Binding-site contacts:
Ligand atom O5 contacts residue 6CS1 of chain 1.E at 4.2 Å.
Ligand atom O5 contacts residue FE1 of chain 1.C at 2.5 Å.
Ligand atom C1 contacts residue FE1 of chain 1.C at 4.2 Å.
Ligand atom C4 contacts residue PHE149 of chain 1.A at 3.5 Å (hydrophobic).
Ligand atom O4 contacts residue PHE149 of chain 1.A at 3.5 Å.
Ligand atom C2 contacts residue FE1 of chain 1.C at 3.6 Å.
Ligand atom O2 contacts residue PHE268 of chain 1.A at 3.5 Å.
Ligand atom O1 contacts residue ARG137 of chain 1.A at 4.0 Å.
Ligand atom O5 contacts residue HIS253 of chain 1.A at 3.3 Å (h-bond).
Ligand atom C4 contacts residue SER255 of chain 1.A at 4.3 Å.
Ligand atom O2 contacts residue FE1 of chain 1.C at 4.2 Å.
Ligand atom C2 contacts residue HIS253 of chain 1.A at 4.3 Å.
Ligand atom O1 contacts residue ASN139 of chain 1.A at 3.6 Å (h-bond).
Ligand atom C5 contacts residue LYS141 of chain 1.A at 4.0 Å.
Ligand atom O3 contacts residue PHE149 of chain 1.A at 3.9 Å.
Ligand atom O5 contacts residue HIS152 of chain 1.A at 3.7 Å.
Ligand atom C1 contacts residue ASN139 of chain 1.A at 4.4 Å.
Ligand atom O3 contacts residue LYS141 of chain 1.A at 3.0 Å (salt-bridge).
Ligand atom C4 contacts residue LYS141 of chain 1.A at 4.5 Å.
Ligand atom C3 contacts residue LYS141 of chain 1.A at 4.4 Å.
Ligand atom C3 contacts residue LEU186 of chain 1.A at 4.4 Å (hydrophobic).
Ligand atom O2 contacts residue ASN139 of chain 1.A at 4.5 Å.
Ligand atom C5 contacts residue PHE149 of chain 1.A at 3.4 Å (hydrophobic).

This protein binds this small molecule.
Small molecule (SMILES): O=C(O)CCC(=O)C(=O)O

Sequence of chain 1.A:
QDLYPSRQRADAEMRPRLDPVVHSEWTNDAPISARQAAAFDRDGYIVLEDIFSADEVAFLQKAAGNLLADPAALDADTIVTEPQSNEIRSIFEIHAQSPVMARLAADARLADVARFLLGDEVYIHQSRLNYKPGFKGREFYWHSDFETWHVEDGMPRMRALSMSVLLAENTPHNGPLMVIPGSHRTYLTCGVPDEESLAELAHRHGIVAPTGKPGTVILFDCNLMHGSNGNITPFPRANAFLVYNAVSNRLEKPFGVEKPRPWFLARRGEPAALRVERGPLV